Binding-site contacts:
Ligand atom N3 contacts residue ZN1 of chain 1.D at 2.4 Å.
Ligand atom C8 contacts residue ZN1 of chain 1.D at 3.4 Å.
Ligand atom C7 contacts residue GLY194 of chain 1.A at 3.8 Å.
Ligand atom N2 contacts residue GLY204 of chain 1.A at 3.6 Å.
Ligand atom C9 contacts residue ZN1 of chain 1.E at 3.4 Å.
Ligand atom N3' contacts residue SER177 of chain 1.A at 3.8 Å.
Ligand atom C6 contacts residue GLY194 of chain 1.A at 3.8 Å.
Ligand atom O9 contacts residue ZN1 of chain 1.E at 2.7 Å.
Ligand atom C6 contacts residue GLY196 of chain 1.A at 3.8 Å.
Ligand atom N1 contacts residue GLY196 of chain 1.A at 2.6 Å (h-bond).
Ligand atom C4 contacts residue GLN174 of chain 1.A at 3.7 Å.
Ligand atom N3 contacts residue GLN174 of chain 1.A at 3.6 Å.
Ligand atom N2 contacts residue ASP171 of chain 1.A at 2.9 Å (salt-bridge).
Ligand atom C7 contacts residue GLY196 of chain 1.A at 3.8 Å.
Ligand atom C7 contacts residue ASP171 of chain 1.A at 3.6 Å.
Ligand atom N3' contacts residue ZN1 of chain 1.D at 2.4 Å.
Ligand atom N1 contacts residue SER172 of chain 1.A at 3.6 Å.
Ligand atom C7 contacts residue SER172 of chain 1.A at 3.3 Å.
Ligand atom N1 contacts residue GLY194 of chain 1.A at 3.6 Å.
Ligand atom C2 contacts residue CYS173 of chain 1.A at 3.8 Å (hydrophobic).
Ligand atom C3 contacts residue VAL191 of chain 1.A at 3.8 Å (hydrophobic).
Ligand atom C3 contacts residue CYS173 of chain 1.A at 3.7 Å (hydrophobic).
Ligand atom N4 contacts residue ZN1 of chain 1.E at 2.5 Å.
Ligand atom N1 contacts residue ASP171 of chain 1.A at 3.0 Å (salt-bridge).
Ligand atom C8' contacts residue ZN1 of chain 1.D at 3.3 Å.
Ligand atom C4' contacts residue ZN1 of chain 1.D at 3.1 Å.
Ligand atom C7 contacts residue TRP193 of chain 1.A at 3.6 Å (hydrophobic).
Ligand atom N1 contacts residue CYS197 of chain 1.A at 3.8 Å.
Ligand atom C2 contacts residue VAL191 of chain 1.A at 3.7 Å (hydrophobic).
Ligand atom N2 contacts residue TRP193 of chain 1.A at 3.4 Å (h-bond).
Ligand atom C3' contacts residue ZN1 of chain 1.D at 3.4 Å.
Ligand atom C2 contacts residue SER172 of chain 1.A at 3.7 Å.
Ligand atom C5 contacts residue ZN1 of chain 1.E at 3.6 Å.
Ligand atom C4 contacts residue ZN1 of chain 1.D at 3.3 Å.
Ligand atom N3 contacts residue SER177 of chain 1.A at 3.8 Å.
Ligand atom C8 contacts residue ZN1 of chain 1.E at 3.3 Å.
Ligand atom C9 contacts residue ZN1 of chain 1.D at 3.7 Å.
Ligand atom C1 contacts residue TRP193 of chain 1.A at 3.6 Å (hydrophobic).
Ligand atom C3 contacts residue ZN1 of chain 1.D at 3.7 Å.
Ligand atom N2 contacts residue SER172 of chain 1.A at 2.9 Å (h-bond).

The protein below binds the small molecule below.
Small molecule (SMILES): NC(=[NH2+])c1ccc2nc(C(=O)c3nc4ccc(C(N)=[NH2+])cc4[nH]3)[nH]c2c1

Sequence of chain 1.A:
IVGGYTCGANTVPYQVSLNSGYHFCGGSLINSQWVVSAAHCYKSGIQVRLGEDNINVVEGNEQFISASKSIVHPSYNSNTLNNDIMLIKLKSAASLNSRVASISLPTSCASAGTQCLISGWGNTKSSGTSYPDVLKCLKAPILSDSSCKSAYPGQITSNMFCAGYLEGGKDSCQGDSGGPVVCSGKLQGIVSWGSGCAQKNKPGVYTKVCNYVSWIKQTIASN